Binding-site contacts:
Ligand atom NH2 contacts residue ASP138 of chain 2.A at 3.0 Å.
Ligand atom N contacts residue ALA174 of chain 2.A at 2.8 Å (h-bond).
Ligand atom NH2 contacts residue ASP41 of chain 2.A at 3.2 Å (salt-bridge).
Ligand atom CB contacts residue GLU173 of chain 2.A at 3.4 Å.
Ligand atom CZ contacts residue GLN178 of chain 2.A at 3.4 Å.
Ligand atom CA contacts residue PHE175 of chain 2.A at 3.6 Å (hydrophobic).
Ligand atom N contacts residue CYS140 of chain 2.A at 3.2 Å (h-bond).
Ligand atom O contacts residue GLY90 of chain 2.A at 3.3 Å (h-bond).
Ligand atom NH2 contacts residue GLN178 of chain 2.A at 2.8 Å (h-bond).
Ligand atom O contacts residue LEU35 of chain 2.A at 3.6 Å.
Ligand atom NH1 contacts residue ALA37 of chain 2.A at 3.2 Å.
Ligand atom NE contacts residue GLN178 of chain 2.A at 3.0 Å (h-bond).
Ligand atom CZ contacts residue GLU176 of chain 2.A at 3.4 Å.
Ligand atom O contacts residue GLU176 of chain 2.A at 3.1 Å (salt-bridge).
Ligand atom CA contacts residue GLU176 of chain 2.A at 3.3 Å.
Ligand atom NH1 contacts residue GLU176 of chain 2.A at 3.0 Å (salt-bridge).
Ligand atom C contacts residue GLU176 of chain 2.A at 3.5 Å.
Ligand atom N contacts residue GLU176 of chain 2.A at 2.7 Å (salt-bridge).
Ligand atom C contacts residue CYS140 of chain 2.A at 2.6 Å (hydrophobic).
Ligand atom NH1 contacts residue ASP41 of chain 2.A at 2.7 Å (salt-bridge).
Ligand atom CA contacts residue ALA174 of chain 2.A at 3.4 Å (hydrophobic).
Ligand atom CB contacts residue ALA174 of chain 2.A at 3.6 Å (hydrophobic).
Ligand atom CA contacts residue CYS140 of chain 2.A at 3.5 Å (hydrophobic).
Ligand atom NH1 contacts residue PRO38 of chain 2.A at 3.4 Å (h-bond).
Ligand atom O contacts residue PHE175 of chain 2.A at 3.4 Å.
Ligand atom NH1 contacts residue LYS34 of chain 2.A at 2.9 Å (salt-bridge).
Ligand atom O contacts residue CYS140 of chain 2.A at 2.9 Å (h-bond).
Ligand atom C contacts residue ALA174 of chain 2.A at 3.5 Å (hydrophobic).
Ligand atom O contacts residue GLN178 of chain 2.A at 3.3 Å (h-bond).
Ligand atom O1 contacts residue GLN178 of chain 2.A at 3.1 Å (h-bond).
Ligand atom C contacts residue HIS91 of chain 2.A at 3.5 Å.
Ligand atom O contacts residue GLY92 of chain 2.A at 3.5 Å (h-bond).
Ligand atom O contacts residue HIS91 of chain 2.A at 3.3 Å.
Ligand atom C1 contacts residue CYS140 of chain 2.A at 1.9 Å (hydrophobic).
Ligand atom CG1 contacts residue LEU217 of chain 2.A at 3.5 Å (hydrophobic).
Ligand atom CZ contacts residue ASP41 of chain 2.A at 3.4 Å.
Ligand atom C5 contacts residue GLN178 of chain 2.A at 3.5 Å.
Ligand atom CG2 contacts residue PHE175 of chain 2.A at 3.4 Å (hydrophobic).
Ligand atom NE contacts residue GLU176 of chain 2.A at 2.9 Å (salt-bridge).
Ligand atom CB contacts residue PHE175 of chain 2.A at 3.5 Å (hydrophobic).

Sequence of chain 2.A:
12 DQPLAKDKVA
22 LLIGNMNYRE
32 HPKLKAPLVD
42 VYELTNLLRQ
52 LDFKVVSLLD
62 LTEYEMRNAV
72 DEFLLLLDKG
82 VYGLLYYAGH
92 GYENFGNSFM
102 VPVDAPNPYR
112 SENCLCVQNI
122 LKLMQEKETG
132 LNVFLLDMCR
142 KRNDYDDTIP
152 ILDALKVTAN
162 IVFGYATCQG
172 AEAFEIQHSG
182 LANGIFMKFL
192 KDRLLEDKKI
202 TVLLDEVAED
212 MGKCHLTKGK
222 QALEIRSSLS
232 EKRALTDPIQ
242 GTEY

The small molecule below binds the protein below.
Small molecule (SMILES): CC(=O)[C@H](CCCN=C(N)N)NC(=O)[C@@H]1CCCN1C(=O)[C@H](CCCN=C(N)N)NC(=O)[C@@H](NC(=O)OCc1ccccc1)C(C)C